Binding-site contacts:
Ligand atom C7 contacts residue ASN65 of chain 4.A at 3.4 Å.
Ligand atom C2 contacts residue ASN65 of chain 4.A at 2.3 Å.
Ligand atom C3 contacts residue ASN65 of chain 4.A at 3.7 Å.
Ligand atom C2 contacts residue TRP357 of chain 4.A at 4.0 Å (hydrophobic).
Ligand atom O7 contacts residue ASN65 of chain 4.A at 3.8 Å.
Ligand atom C1 contacts residue TRP357 of chain 4.A at 3.7 Å (hydrophobic).
Ligand atom C8 contacts residue TRP357 of chain 4.A at 3.5 Å (hydrophobic).
Ligand atom C5 contacts residue ASN65 of chain 4.A at 3.7 Å.
Ligand atom C3 contacts residue TRP357 of chain 4.A at 3.8 Å (hydrophobic).
Ligand atom C8 contacts residue ASN65 of chain 4.A at 4.3 Å.
Ligand atom O4 contacts residue TRP357 of chain 4.A at 4.4 Å.
Ligand atom N2 contacts residue TRP357 of chain 4.A at 3.3 Å.
Ligand atom C1 contacts residue ASN65 of chain 4.A at 1.4 Å.
Ligand atom O5 contacts residue TRP357 of chain 4.A at 4.4 Å.
Ligand atom C7 contacts residue TRP357 of chain 4.A at 3.9 Å (hydrophobic).
Ligand atom C4 contacts residue ASN65 of chain 4.A at 4.2 Å.
Ligand atom N2 contacts residue ASN65 of chain 4.A at 2.8 Å (h-bond).
Ligand atom C5 contacts residue TRP357 of chain 4.A at 4.3 Å (hydrophobic).
Ligand atom O3 contacts residue TRP357 of chain 4.A at 4.2 Å.
Ligand atom O5 contacts residue ASN65 of chain 4.A at 2.4 Å (h-bond).

This protein binds this small molecule.
Small molecule (SMILES): CC(=O)N[C@@H]1[C@@H](O)[C@H](O)[C@@H](CO)O[C@H]1O

Sequence of chain 4.A:
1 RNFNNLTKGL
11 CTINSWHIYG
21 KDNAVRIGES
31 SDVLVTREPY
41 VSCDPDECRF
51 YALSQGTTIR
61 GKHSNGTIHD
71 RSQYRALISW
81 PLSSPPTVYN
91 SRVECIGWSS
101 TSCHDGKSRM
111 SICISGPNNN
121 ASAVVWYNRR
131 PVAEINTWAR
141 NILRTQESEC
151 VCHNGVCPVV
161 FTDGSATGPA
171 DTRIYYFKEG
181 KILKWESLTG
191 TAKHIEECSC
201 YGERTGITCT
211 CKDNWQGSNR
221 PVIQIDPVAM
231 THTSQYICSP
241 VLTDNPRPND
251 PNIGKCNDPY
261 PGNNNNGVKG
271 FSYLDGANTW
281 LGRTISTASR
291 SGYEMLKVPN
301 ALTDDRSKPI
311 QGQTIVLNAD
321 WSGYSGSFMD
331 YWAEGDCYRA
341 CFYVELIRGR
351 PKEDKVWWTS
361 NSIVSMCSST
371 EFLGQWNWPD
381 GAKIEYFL